The protein below binds the small molecule below.
Small molecule (SMILES): N=C(NO)NCCC[C@H](N)C(=O)O

Binding-site contacts:
Ligand atom CB contacts residue GLU295 of chain 2.B at 3.3 Å.
Ligand atom N contacts residue GLU295 of chain 2.B at 3.0 Å (salt-bridge).
Ligand atom NH1 contacts residue PRO268 of chain 2.B at 4.0 Å.
Ligand atom NE contacts residue GLU295 of chain 2.B at 2.8 Å (salt-bridge).
Ligand atom CA contacts residue GLN181 of chain 2.B at 3.4 Å.
Ligand atom CZ contacts residue TRP290 of chain 2.B at 3.7 Å (hydrophobic).
Ligand atom CG contacts residue HEM1 of chain 2.K at 3.8 Å.
Ligand atom NE contacts residue PRO268 of chain 2.B at 3.6 Å.
Ligand atom NH2 contacts residue GLU295 of chain 2.B at 2.8 Å (salt-bridge).
Ligand atom CA contacts residue HEM1 of chain 2.K at 3.9 Å.
Ligand atom NH2 contacts residue TRP290 of chain 2.B at 2.7 Å (h-bond).
Ligand atom OH1 contacts residue HEM1 of chain 2.K at 3.0 Å (h-bond).
Ligand atom NH2 contacts residue HEM1 of chain 2.K at 3.3 Å.
Ligand atom OXT contacts residue ASP300 of chain 2.B at 3.7 Å.
Ligand atom CD contacts residue GLU295 of chain 2.B at 3.7 Å.
Ligand atom CZ contacts residue PRO268 of chain 2.B at 3.6 Å (hydrophobic).
Ligand atom CZ contacts residue GLU295 of chain 2.B at 3.5 Å.
Ligand atom NH2 contacts residue TYR291 of chain 2.B at 3.9 Å.
Ligand atom C contacts residue TYR291 of chain 2.B at 3.4 Å (hydrophobic).
Ligand atom OXT contacts residue GLN181 of chain 2.B at 2.9 Å (h-bond).
Ligand atom C contacts residue ASP300 of chain 2.B at 3.6 Å.
Ligand atom CB contacts residue GLN181 of chain 2.B at 3.7 Å.
Ligand atom O contacts residue GLU295 of chain 2.B at 3.5 Å.
Ligand atom O contacts residue TYR291 of chain 2.B at 3.3 Å.
Ligand atom CD contacts residue VAL270 of chain 2.B at 4.0 Å (hydrophobic).
Ligand atom CD contacts residue PRO268 of chain 2.B at 3.9 Å (hydrophobic).
Ligand atom OH1 contacts residue GLY289 of chain 2.B at 3.3 Å (h-bond).
Ligand atom CZ contacts residue HEM1 of chain 2.K at 3.8 Å.
Ligand atom CB contacts residue PRO268 of chain 2.B at 4.0 Å (hydrophobic).
Ligand atom C contacts residue GLN181 of chain 2.B at 3.5 Å.
Ligand atom NH1 contacts residue TRP290 of chain 2.B at 4.0 Å.
Ligand atom N contacts residue HEM1 of chain 2.K at 2.9 Å (h-bond).
Ligand atom OH1 contacts residue TRP290 of chain 2.B at 3.4 Å (h-bond).
Ligand atom NH2 contacts residue PRO268 of chain 2.B at 4.0 Å.
Ligand atom OXT contacts residue TYR291 of chain 2.B at 2.8 Å (h-bond).
Ligand atom NH1 contacts residue HEM1 of chain 2.K at 3.6 Å.
Ligand atom O contacts residue ASP300 of chain 2.B at 2.7 Å (salt-bridge).
Ligand atom CG contacts residue GLU295 of chain 2.B at 3.5 Å.
Ligand atom OXT contacts residue TYR265 of chain 2.B at 3.6 Å.
Ligand atom CA contacts residue GLU295 of chain 2.B at 3.6 Å.

Sequence of chain 2.B:
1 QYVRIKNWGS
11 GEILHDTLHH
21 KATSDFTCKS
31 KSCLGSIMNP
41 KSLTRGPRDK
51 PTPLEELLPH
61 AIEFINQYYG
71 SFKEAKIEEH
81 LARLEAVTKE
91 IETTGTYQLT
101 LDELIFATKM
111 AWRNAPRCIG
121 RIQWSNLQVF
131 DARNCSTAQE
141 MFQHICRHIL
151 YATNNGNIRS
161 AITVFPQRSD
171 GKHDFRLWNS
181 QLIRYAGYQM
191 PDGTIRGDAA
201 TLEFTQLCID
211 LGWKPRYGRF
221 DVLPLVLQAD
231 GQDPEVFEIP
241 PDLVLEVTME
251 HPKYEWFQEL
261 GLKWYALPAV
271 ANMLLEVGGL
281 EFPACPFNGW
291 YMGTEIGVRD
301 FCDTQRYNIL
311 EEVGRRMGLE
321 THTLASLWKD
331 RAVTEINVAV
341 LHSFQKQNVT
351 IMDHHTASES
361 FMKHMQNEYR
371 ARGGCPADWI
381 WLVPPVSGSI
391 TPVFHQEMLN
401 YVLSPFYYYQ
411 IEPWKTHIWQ